Binding-site contacts:
Ligand atom N1A contacts residue PHE179 of chain 2.A at 3.6 Å.
Ligand atom C2A contacts residue PHE179 of chain 2.A at 3.6 Å (hydrophobic).
Ligand atom F3 contacts residue TYR142 of chain 2.A at 3.8 Å.
Ligand atom C4 contacts residue LEU100 of chain 2.A at 3.7 Å (hydrophobic).
Ligand atom C3A contacts residue LEU217 of chain 2.A at 3.6 Å (hydrophobic).
Ligand atom F2 contacts residue MET143 of chain 2.A at 3.3 Å.
Ligand atom CM2 contacts residue ILE122 of chain 2.A at 3.8 Å (hydrophobic).
Ligand atom C6B contacts residue ILE98 of chain 2.A at 3.7 Å (hydrophobic).
Ligand atom F3 contacts residue VAL168 of chain 2.A at 3.0 Å.
Ligand atom N1A contacts residue MET124 of chain 2.A at 3.5 Å.
Ligand atom F3 contacts residue PHE179 of chain 2.A at 3.0 Å.
Ligand atom F1 contacts residue ALA166 of chain 2.A at 3.6 Å.
Ligand atom N3A contacts residue PHE179 of chain 2.A at 3.4 Å.
Ligand atom C1B contacts residue ILE98 of chain 2.A at 3.4 Å (hydrophobic).
Ligand atom C2B contacts residue ILE98 of chain 2.A at 3.7 Å (hydrophobic).
Ligand atom N1A contacts residue LEU217 of chain 2.A at 3.3 Å.
Ligand atom F2 contacts residue TYR144 of chain 2.A at 3.0 Å.
Ligand atom F2 contacts residue TYR142 of chain 2.A at 2.8 Å.
Ligand atom N3A contacts residue TYR144 of chain 2.A at 3.5 Å.
Ligand atom CM2 contacts residue ILE77 of chain 2.A at 3.1 Å (hydrophobic).
Ligand atom C4B contacts residue ILE98 of chain 2.A at 3.8 Å (hydrophobic).
Ligand atom N2 contacts residue MET214 of chain 2.A at 3.8 Å.
Ligand atom C5B contacts residue LEU181 of chain 2.A at 3.5 Å (hydrophobic).
Ligand atom C3A contacts residue PHE179 of chain 2.A at 3.1 Å (hydrophobic).
Ligand atom O1A contacts residue LEU217 of chain 2.A at 3.0 Å.
Ligand atom F1 contacts residue TYR144 of chain 2.A at 3.3 Å.
Ligand atom CM6 contacts residue LEU181 of chain 2.A at 3.5 Å (hydrophobic).
Ligand atom CM6 contacts residue LEU184 of chain 2.A at 3.4 Å (hydrophobic).
Ligand atom CM4 contacts residue PHE179 of chain 2.A at 3.5 Å (hydrophobic).
Ligand atom CM3 contacts residue ASN212 of chain 2.A at 3.5 Å.
Ligand atom C5B contacts residue ILE98 of chain 2.A at 3.5 Å (hydrophobic).
Ligand atom O1 contacts residue MET214 of chain 2.A at 3.5 Å (h-bond).
Ligand atom C4 contacts residue TYR190 of chain 2.A at 3.6 Å (hydrophobic).
Ligand atom O1A contacts residue PHE179 of chain 2.A at 3.3 Å.
Ligand atom CM4 contacts residue TYR144 of chain 2.A at 3.8 Å (hydrophobic).
Ligand atom C6B contacts residue LEU181 of chain 2.A at 3.3 Å (hydrophobic).
Ligand atom F1 contacts residue PHE179 of chain 2.A at 3.8 Å.
Ligand atom O1A contacts residue MET124 of chain 2.A at 3.2 Å.
Ligand atom F2 contacts residue ALA166 of chain 2.A at 3.5 Å.
Ligand atom O1B contacts residue ILE98 of chain 2.A at 3.3 Å.

Sequence of chain 2.A:
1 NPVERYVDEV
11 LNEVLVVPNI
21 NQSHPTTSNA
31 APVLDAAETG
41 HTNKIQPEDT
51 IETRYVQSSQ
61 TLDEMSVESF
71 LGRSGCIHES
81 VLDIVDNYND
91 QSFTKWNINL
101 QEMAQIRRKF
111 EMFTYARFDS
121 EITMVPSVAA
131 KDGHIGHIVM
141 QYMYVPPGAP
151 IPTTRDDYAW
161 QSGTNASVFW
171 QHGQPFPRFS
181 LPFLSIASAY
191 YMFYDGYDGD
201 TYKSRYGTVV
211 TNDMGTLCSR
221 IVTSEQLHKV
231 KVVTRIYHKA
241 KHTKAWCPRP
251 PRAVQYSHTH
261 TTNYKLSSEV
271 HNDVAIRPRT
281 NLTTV

The protein below binds the small molecule below.
Small molecule (SMILES): Cc1cc(CCCOc2c(C)cc(-c3noc(C(F)(F)F)n3)cc2C)on1